Binding-site contacts:
Ligand atom O2A contacts residue CA1 of chain 1.E at 2.5 Å.
Ligand atom C4' contacts residue THR622 of chain 1.A at 3.8 Å.
Ligand atom C2' contacts residue TYR416 of chain 1.A at 3.6 Å (hydrophobic).
Ligand atom PB contacts residue CA1 of chain 1.D at 3.3 Å.
Ligand atom O2A contacts residue CA1 of chain 1.D at 2.6 Å.
Ligand atom O3B contacts residue SER414 of chain 1.A at 3.5 Å (h-bond).
Ligand atom PA contacts residue CA1 of chain 1.D at 3.7 Å.
Ligand atom C3' contacts residue ASN564 of chain 1.A at 3.7 Å.
Ligand atom O4' contacts residue THR622 of chain 1.A at 3.5 Å.
Ligand atom PG contacts residue SER414 of chain 1.A at 3.7 Å.
Ligand atom O2B contacts residue LEU415 of chain 1.A at 3.1 Å (h-bond).
Ligand atom O2B contacts residue CA1 of chain 1.D at 2.3 Å.
Ligand atom O3' contacts residue LEU415 of chain 1.A at 3.3 Å (h-bond).
Ligand atom O2B contacts residue SER414 of chain 1.A at 3.4 Å (h-bond).
Ligand atom PG contacts residue ARG482 of chain 1.A at 3.7 Å.
Ligand atom O1B contacts residue SER414 of chain 1.A at 3.4 Å.
Ligand atom O2G contacts residue ARG482 of chain 1.A at 3.0 Å (salt-bridge).
Ligand atom O3B contacts residue LYS560 of chain 1.A at 3.8 Å.
Ligand atom O3G contacts residue ARG482 of chain 1.A at 2.7 Å (salt-bridge).
Ligand atom O1A contacts residue LYS560 of chain 1.A at 3.1 Å (salt-bridge).
Ligand atom C2' contacts residue ASN564 of chain 1.A at 3.6 Å.
Ligand atom O2B contacts residue ASP623 of chain 1.A at 3.1 Å (salt-bridge).
Ligand atom O2A contacts residue ASP623 of chain 1.A at 3.0 Å (salt-bridge).
Ligand atom O3' contacts residue ASN564 of chain 1.A at 3.5 Å (h-bond).
Ligand atom O1G contacts residue CA1 of chain 1.D at 2.3 Å.
Ligand atom O3' contacts residue TYR416 of chain 1.A at 3.0 Å (h-bond).
Ligand atom O1B contacts residue ASN564 of chain 1.A at 3.3 Å (h-bond).
Ligand atom PB contacts residue SER414 of chain 1.A at 3.6 Å.
Ligand atom C5' contacts residue ASP623 of chain 1.A at 3.4 Å.
Ligand atom O2B contacts residue LEU412 of chain 1.A at 3.3 Å (h-bond).
Ligand atom O1G contacts residue LEU412 of chain 1.A at 3.5 Å (h-bond).
Ligand atom O3A contacts residue LYS560 of chain 1.A at 3.1 Å.
Ligand atom O1G contacts residue ASP411 of chain 1.A at 3.0 Å (salt-bridge).
Ligand atom O2G contacts residue SER414 of chain 1.A at 2.9 Å (h-bond).
Ligand atom O1B contacts residue LEU415 of chain 1.A at 3.6 Å.
Ligand atom O3A contacts residue CA1 of chain 1.D at 3.8 Å.
Ligand atom O2A contacts residue ASP411 of chain 1.A at 3.4 Å (salt-bridge).
Ligand atom O3G contacts residue LYS486 of chain 1.A at 3.6 Å.
Ligand atom PG contacts residue CA1 of chain 1.D at 3.5 Å.
Ligand atom O2G contacts residue THR413 of chain 1.A at 3.7 Å.

A protein and the small-molecule ligand that binds it are described below.
Small molecule (SMILES): Nc1ccn([C@H]2C[C@H](O)[C@@H](CO[P](=O)(O)O[P](=O)(O)OP(=O)(O)O)O2)c(=O)n1

Sequence of chain 1.A:
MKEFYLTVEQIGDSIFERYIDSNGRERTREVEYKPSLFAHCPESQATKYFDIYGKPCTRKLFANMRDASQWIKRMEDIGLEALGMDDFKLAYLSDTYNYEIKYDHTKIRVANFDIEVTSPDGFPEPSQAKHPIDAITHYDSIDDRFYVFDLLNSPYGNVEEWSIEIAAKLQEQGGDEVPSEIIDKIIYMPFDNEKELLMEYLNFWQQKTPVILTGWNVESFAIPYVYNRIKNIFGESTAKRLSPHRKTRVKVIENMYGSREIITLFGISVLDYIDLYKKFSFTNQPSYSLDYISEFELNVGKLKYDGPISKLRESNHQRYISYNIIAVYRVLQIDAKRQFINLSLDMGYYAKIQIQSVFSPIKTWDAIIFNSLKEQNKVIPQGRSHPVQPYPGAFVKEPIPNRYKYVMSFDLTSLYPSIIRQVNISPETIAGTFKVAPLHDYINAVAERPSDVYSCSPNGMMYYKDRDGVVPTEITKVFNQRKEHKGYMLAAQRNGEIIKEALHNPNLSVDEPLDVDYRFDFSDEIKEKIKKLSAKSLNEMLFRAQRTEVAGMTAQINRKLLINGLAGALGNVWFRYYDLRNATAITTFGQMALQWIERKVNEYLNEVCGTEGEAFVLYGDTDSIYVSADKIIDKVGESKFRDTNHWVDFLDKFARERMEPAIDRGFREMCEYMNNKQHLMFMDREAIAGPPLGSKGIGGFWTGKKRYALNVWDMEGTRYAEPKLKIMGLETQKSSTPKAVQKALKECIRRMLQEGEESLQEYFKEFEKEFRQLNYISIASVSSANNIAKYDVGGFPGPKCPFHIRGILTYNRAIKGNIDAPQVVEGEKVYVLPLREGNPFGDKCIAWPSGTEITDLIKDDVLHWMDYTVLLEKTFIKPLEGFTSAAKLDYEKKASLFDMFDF